Sequence of chain 1.C:
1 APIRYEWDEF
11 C

This small molecule binds to this protein.
Small molecule (SMILES): CC(=O)NCCNC(=O)c1ccc(C2=NCCS2)cc1

Sequence of chain 1.A:
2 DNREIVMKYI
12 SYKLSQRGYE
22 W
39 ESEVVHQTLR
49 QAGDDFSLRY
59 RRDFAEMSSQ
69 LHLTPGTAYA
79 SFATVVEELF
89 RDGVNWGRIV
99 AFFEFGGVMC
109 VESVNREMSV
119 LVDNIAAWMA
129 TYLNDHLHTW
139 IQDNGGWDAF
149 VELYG

Binding-site contacts:
Ligand atom N10 contacts residue LEU151 of chain 1.A at 3.6 Å.
Ligand atom S16 contacts residue ALA1 of chain 1.C at 3.9 Å.
Ligand atom C15 contacts residue ALA1 of chain 1.C at 2.5 Å (hydrophobic).
Ligand atom N18 contacts residue PRO2 of chain 1.C at 3.6 Å.
Ligand atom C20 contacts residue PHE10 of chain 1.C at 4.0 Å (hydrophobic).
Ligand atom O14 contacts residue ASN142 of chain 1.A at 3.9 Å.
Ligand atom C19 contacts residue ASP90 of chain 1.A at 3.9 Å.
Ligand atom C20 contacts residue CYS11 of chain 1.C at 1.9 Å (hydrophobic).
Ligand atom O14 contacts residue TRP138 of chain 1.A at 3.7 Å.
Ligand atom C15 contacts residue ARG96 of chain 1.A at 3.5 Å.
Ligand atom C9 contacts residue TRP94 of chain 1.A at 4.0 Å (hydrophobic).
Ligand atom C1 contacts residue ASN93 of chain 1.A at 4.0 Å.
Ligand atom C8 contacts residue CYS11 of chain 1.C at 4.0 Å (hydrophobic).
Ligand atom S16 contacts residue VAL92 of chain 1.A at 4.1 Å.
Ligand atom C11 contacts residue TRP94 of chain 1.A at 3.6 Å (hydrophobic).
Ligand atom C1 contacts residue VAL92 of chain 1.A at 3.1 Å (hydrophobic).
Ligand atom O12 contacts residue ASN93 of chain 1.A at 3.4 Å.
Ligand atom O12 contacts residue TRP94 of chain 1.A at 2.9 Å (h-bond).
Ligand atom N18 contacts residue ALA1 of chain 1.C at 2.4 Å.
Ligand atom O12 contacts residue CYS11 of chain 1.C at 3.0 Å (h-bond).
Ligand atom N10 contacts residue CYS11 of chain 1.C at 3.9 Å.
Ligand atom C20 contacts residue TYR152 of chain 1.A at 3.2 Å (hydrophobic).
Ligand atom C15 contacts residue PRO2 of chain 1.C at 3.1 Å (hydrophobic).
Ligand atom C2 contacts residue ASN93 of chain 1.A at 3.8 Å.
Ligand atom S16 contacts residue ARG96 of chain 1.A at 3.8 Å.
Ligand atom S16 contacts residue ASP90 of chain 1.A at 4.0 Å.
Ligand atom S16 contacts residue GLY91 of chain 1.A at 3.8 Å.
Ligand atom C20 contacts residue LEU151 of chain 1.A at 3.8 Å (hydrophobic).
Ligand atom N7 contacts residue CYS11 of chain 1.C at 3.2 Å (h-bond).
Ligand atom C11 contacts residue CYS11 of chain 1.C at 2.7 Å (hydrophobic).
Ligand atom C19 contacts residue PRO2 of chain 1.C at 2.5 Å (hydrophobic).
Ligand atom N10 contacts residue TRP94 of chain 1.A at 3.9 Å.
Ligand atom C15 contacts residue ASP90 of chain 1.A at 3.4 Å.
Ligand atom C19 contacts residue ALA1 of chain 1.C at 1.6 Å (hydrophobic).
Ligand atom C3 contacts residue CYS11 of chain 1.C at 4.0 Å (hydrophobic).
Ligand atom C5 contacts residue CYS11 of chain 1.C at 4.1 Å (hydrophobic).
Ligand atom C17 contacts residue ALA1 of chain 1.C at 3.5 Å (hydrophobic).
Ligand atom C2 contacts residue VAL92 of chain 1.A at 3.3 Å (hydrophobic).
Ligand atom C20 contacts residue TRP94 of chain 1.A at 4.0 Å (hydrophobic).
Ligand atom C4 contacts residue CYS11 of chain 1.C at 3.2 Å (hydrophobic).